The small molecule below binds the protein below.
Small molecule (SMILES): C[C@@H]1O[C@@H](O[C@H]2[C@H](O[C@H]3[C@H](O)[C@@H](O)[C@H](O)O[C@@H]3CO)O[C@H](CO)[C@H](O)[C@@H]2O)[C@@H](O)[C@H](O)[C@@H]1O

Sequence of chain 1.C:
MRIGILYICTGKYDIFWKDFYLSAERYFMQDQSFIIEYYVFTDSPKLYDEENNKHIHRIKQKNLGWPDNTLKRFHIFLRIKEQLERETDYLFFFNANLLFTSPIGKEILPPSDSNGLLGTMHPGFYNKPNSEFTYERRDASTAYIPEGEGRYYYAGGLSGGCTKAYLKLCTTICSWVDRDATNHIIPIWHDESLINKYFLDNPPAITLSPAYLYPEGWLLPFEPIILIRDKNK

Binding-site contacts:
Ligand atom O4 contacts residue TYR153 of chain 1.C at 4.3 Å.
Ligand atom O6 contacts residue TRP189 of chain 1.C at 3.3 Å (h-bond).
Ligand atom O5 contacts residue HIS122 of chain 1.C at 3.7 Å.
Ligand atom C1 contacts residue GLY124 of chain 1.C at 4.0 Å.
Ligand atom O3 contacts residue PHE125 of chain 1.C at 3.2 Å.
Ligand atom C3 contacts residue TRP189 of chain 1.C at 3.9 Å (hydrophobic).
Ligand atom C2 contacts residue HIS122 of chain 1.C at 3.9 Å.
Ligand atom C5 contacts residue TRP218 of chain 1.C at 4.2 Å (hydrophobic).
Ligand atom C5 contacts residue GLU192 of chain 1.C at 4.0 Å.
Ligand atom C3 contacts residue GLU192 of chain 1.C at 4.1 Å.
Ligand atom C3 contacts residue PHE125 of chain 1.C at 3.6 Å (hydrophobic).
Ligand atom C6 contacts residue THR134 of chain 1.C at 4.0 Å.
Ligand atom C6 contacts residue TRP189 of chain 1.C at 3.3 Å (hydrophobic).
Ligand atom C5 contacts residue HIS122 of chain 1.C at 4.3 Å.
Ligand atom O2 contacts residue LYS128 of chain 1.C at 3.8 Å.
Ligand atom O2 contacts residue PHE125 of chain 1.C at 3.1 Å.
Ligand atom O5 contacts residue TRP218 of chain 1.C at 4.2 Å.
Ligand atom C4 contacts residue HIS122 of chain 1.C at 3.9 Å.
Ligand atom O1 contacts residue LYS128 of chain 1.C at 3.5 Å (salt-bridge).
Ligand atom O6 contacts residue PHE125 of chain 1.C at 3.5 Å.
Ligand atom O6 contacts residue TRP218 of chain 1.C at 4.1 Å.
Ligand atom C4 contacts residue TRP189 of chain 1.C at 3.8 Å (hydrophobic).
Ligand atom C6 contacts residue TRP218 of chain 1.C at 4.2 Å (hydrophobic).
Ligand atom C6 contacts residue TYR153 of chain 1.C at 3.6 Å (hydrophobic).
Ligand atom O3 contacts residue HIS122 of chain 1.C at 4.2 Å.
Ligand atom C6 contacts residue ILE228 of chain 1.C at 4.0 Å (hydrophobic).
Ligand atom O3 contacts residue LYS231 of chain 1.C at 4.1 Å.
Ligand atom C6 contacts residue PHE125 of chain 1.C at 4.2 Å (hydrophobic).
Ligand atom O6 contacts residue THR134 of chain 1.C at 3.3 Å (h-bond).
Ligand atom C6 contacts residue GLU192 of chain 1.C at 3.5 Å.
Ligand atom C2 contacts residue PHE125 of chain 1.C at 4.1 Å (hydrophobic).
Ligand atom C4 contacts residue GLU192 of chain 1.C at 3.2 Å.
Ligand atom C1 contacts residue LYS128 of chain 1.C at 4.3 Å.
Ligand atom O4 contacts residue HIS122 of chain 1.C at 2.6 Å (h-bond).
Ligand atom O4 contacts residue GLU192 of chain 1.C at 2.4 Å (salt-bridge).
Ligand atom O3 contacts residue GLU192 of chain 1.C at 3.7 Å.
Ligand atom C5 contacts residue TRP189 of chain 1.C at 3.5 Å (hydrophobic).
Ligand atom C3 contacts residue HIS122 of chain 1.C at 3.9 Å.
Ligand atom O4 contacts residue HIS122 of chain 1.C at 3.8 Å.
Ligand atom C1 contacts residue HIS122 of chain 1.C at 4.0 Å.